Sequence of chain 2.A:
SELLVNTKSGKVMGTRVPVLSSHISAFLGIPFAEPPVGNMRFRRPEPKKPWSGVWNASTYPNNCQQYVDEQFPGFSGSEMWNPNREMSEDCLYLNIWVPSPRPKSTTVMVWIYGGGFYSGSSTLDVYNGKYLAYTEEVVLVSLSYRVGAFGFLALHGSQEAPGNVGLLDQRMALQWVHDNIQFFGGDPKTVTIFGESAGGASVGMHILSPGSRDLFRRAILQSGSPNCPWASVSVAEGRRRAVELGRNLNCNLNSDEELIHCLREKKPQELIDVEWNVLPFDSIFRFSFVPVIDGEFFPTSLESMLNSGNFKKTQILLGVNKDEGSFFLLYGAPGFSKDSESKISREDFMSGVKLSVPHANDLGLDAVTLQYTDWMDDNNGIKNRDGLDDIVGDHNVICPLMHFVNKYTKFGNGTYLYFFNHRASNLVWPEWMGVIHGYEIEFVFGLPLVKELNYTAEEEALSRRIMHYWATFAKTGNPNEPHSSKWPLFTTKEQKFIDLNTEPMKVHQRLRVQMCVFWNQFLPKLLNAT

A small-molecule ligand and the protein it binds are described below.
Small molecule (SMILES): CC(=O)N[C@@H]1[C@@H](O)[C@H](O)[C@@H](CO)O[C@H]1O

Binding-site contacts:
Ligand atom C7 contacts residue ASN59 of chain 2.A at 3.1 Å.
Ligand atom C4 contacts residue ASN59 of chain 2.A at 4.3 Å.
Ligand atom O6 contacts residue THR62 of chain 2.A at 4.1 Å.
Ligand atom C8 contacts residue ASN59 of chain 2.A at 3.4 Å.
Ligand atom C1 contacts residue SER61 of chain 2.A at 3.4 Å.
Ligand atom C5 contacts residue SER61 of chain 2.A at 3.4 Å.
Ligand atom C5 contacts residue THR62 of chain 2.A at 4.3 Å.
Ligand atom O7 contacts residue ASN59 of chain 2.A at 4.0 Å.
Ligand atom C5 contacts residue ASN59 of chain 2.A at 3.8 Å.
Ligand atom C6 contacts residue THR62 of chain 2.A at 3.8 Å.
Ligand atom O5 contacts residue ASN59 of chain 2.A at 2.7 Å (h-bond).
Ligand atom C3 contacts residue ASN59 of chain 2.A at 3.7 Å.
Ligand atom C1 contacts residue ASN59 of chain 2.A at 1.4 Å.
Ligand atom O5 contacts residue SER61 of chain 2.A at 3.4 Å (h-bond).
Ligand atom N2 contacts residue ASN59 of chain 2.A at 2.6 Å (h-bond).
Ligand atom C6 contacts residue SER61 of chain 2.A at 4.2 Å.
Ligand atom C2 contacts residue ASN59 of chain 2.A at 2.4 Å.